Binding-site contacts:
Ligand atom O6 contacts residue ASN318 of chain 18.B at 2.9 Å (h-bond).
Ligand atom C6 contacts residue ASN318 of chain 18.B at 3.2 Å.
Ligand atom N2 contacts residue GLU305 of chain 51.A at 4.4 Å.
Ligand atom C5 contacts residue SER284 of chain 18.B at 4.5 Å.
Ligand atom O7 contacts residue GLU305 of chain 51.A at 2.4 Å (salt-bridge).
Ligand atom C6 contacts residue SER284 of chain 18.B at 3.4 Å.
Ligand atom C7 contacts residue GLU305 of chain 51.A at 3.6 Å.
Ligand atom O6 contacts residue SER284 of chain 18.B at 2.4 Å (h-bond).
Ligand atom O5 contacts residue SER284 of chain 18.B at 4.2 Å.
Ligand atom C8 contacts residue GLU305 of chain 51.A at 4.5 Å.

Sequence of chain 18.B:
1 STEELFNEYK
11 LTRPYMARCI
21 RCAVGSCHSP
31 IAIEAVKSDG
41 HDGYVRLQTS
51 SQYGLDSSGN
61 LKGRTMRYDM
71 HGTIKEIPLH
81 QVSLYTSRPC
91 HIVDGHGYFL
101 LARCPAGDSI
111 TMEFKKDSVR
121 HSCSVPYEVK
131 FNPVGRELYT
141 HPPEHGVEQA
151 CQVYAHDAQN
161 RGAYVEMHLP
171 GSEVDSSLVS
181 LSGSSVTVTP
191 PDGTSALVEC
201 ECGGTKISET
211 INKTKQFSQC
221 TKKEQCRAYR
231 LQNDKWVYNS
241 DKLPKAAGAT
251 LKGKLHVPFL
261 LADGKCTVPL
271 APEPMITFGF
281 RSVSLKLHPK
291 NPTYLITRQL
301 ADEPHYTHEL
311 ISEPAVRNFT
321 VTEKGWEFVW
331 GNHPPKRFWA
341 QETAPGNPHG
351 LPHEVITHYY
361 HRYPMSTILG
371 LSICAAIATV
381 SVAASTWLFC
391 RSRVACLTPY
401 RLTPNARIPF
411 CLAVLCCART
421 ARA

Sequence of chain 51.A:
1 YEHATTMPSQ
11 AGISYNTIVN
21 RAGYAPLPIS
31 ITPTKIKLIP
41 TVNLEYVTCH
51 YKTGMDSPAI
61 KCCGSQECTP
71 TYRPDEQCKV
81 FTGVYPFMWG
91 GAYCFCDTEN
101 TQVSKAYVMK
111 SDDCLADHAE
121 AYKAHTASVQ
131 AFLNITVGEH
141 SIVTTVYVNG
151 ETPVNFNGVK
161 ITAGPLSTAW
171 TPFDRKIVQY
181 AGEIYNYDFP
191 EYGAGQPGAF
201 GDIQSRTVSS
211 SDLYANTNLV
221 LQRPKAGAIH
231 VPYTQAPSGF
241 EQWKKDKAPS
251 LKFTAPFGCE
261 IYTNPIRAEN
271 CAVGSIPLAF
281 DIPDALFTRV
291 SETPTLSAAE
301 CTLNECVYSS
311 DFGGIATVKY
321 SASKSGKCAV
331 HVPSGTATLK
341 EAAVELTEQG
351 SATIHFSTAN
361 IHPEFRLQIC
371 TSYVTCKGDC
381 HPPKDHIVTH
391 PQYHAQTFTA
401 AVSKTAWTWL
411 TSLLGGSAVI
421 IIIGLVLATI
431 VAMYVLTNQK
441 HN

The protein below binds the small molecule below.
Small molecule (SMILES): CC(=O)N[C@@H]1[C@@H](O)[C@H](O)[C@@H](CO)O[C@H]1O